Binding-site contacts:
Ligand atom C9 contacts residue DA1 of chain 1.D at 2.7 Å.
Ligand atom N2 contacts residue DA1 of chain 1.D at 3.4 Å (h-bond).
Ligand atom C13 contacts residue TYR100 of chain 1.B at 4.3 Å (hydrophobic).
Ligand atom C12 contacts residue DA1 of chain 1.D at 4.0 Å.
Ligand atom C5 contacts residue DA1 of chain 1.D at 4.0 Å.
Ligand atom C6 contacts residue TYR12 of chain 1.B at 4.0 Å (hydrophobic).
Ligand atom C4 contacts residue TYR12 of chain 1.B at 3.9 Å (hydrophobic).
Ligand atom N1 contacts residue TYR12 of chain 1.B at 3.2 Å (h-bond).
Ligand atom C8 contacts residue THR15 of chain 1.B at 4.3 Å.
Ligand atom C3 contacts residue TYR12 of chain 1.B at 3.6 Å (hydrophobic).
Ligand atom C13 contacts residue TYR12 of chain 1.B at 3.6 Å (hydrophobic).
Ligand atom C9 contacts residue TYR100 of chain 1.B at 3.7 Å (hydrophobic).
Ligand atom C6 contacts residue PRO13 of chain 1.B at 4.1 Å (hydrophobic).
Ligand atom O6 contacts residue MAN1 of chain 1.J at 1.4 Å.
Ligand atom N2 contacts residue TYR12 of chain 1.B at 4.1 Å.
Ligand atom C12 contacts residue TYR100 of chain 1.B at 3.6 Å (hydrophobic).
Ligand atom O1 contacts residue TYR12 of chain 1.B at 3.7 Å.
Ligand atom C1 contacts residue TYR12 of chain 1.B at 3.9 Å (hydrophobic).
Ligand atom C2 contacts residue TYR12 of chain 1.B at 2.8 Å (hydrophobic).
Ligand atom C14 contacts residue DA1 of chain 1.D at 4.2 Å.
Ligand atom C11 contacts residue DA1 of chain 1.D at 3.4 Å.
Ligand atom C13 contacts residue DA1 of chain 1.D at 3.5 Å.
Ligand atom C5 contacts residue PRO13 of chain 1.B at 4.1 Å (hydrophobic).
Ligand atom C10 contacts residue DA1 of chain 1.D at 3.9 Å.
Ligand atom C1 contacts residue MAN1 of chain 1.J at 2.4 Å.
Ligand atom C8 contacts residue PRO13 of chain 1.B at 3.3 Å (hydrophobic).
Ligand atom O2 contacts residue THR15 of chain 1.B at 3.4 Å (h-bond).
Ligand atom C7 contacts residue PRO13 of chain 1.B at 3.3 Å (hydrophobic).
Ligand atom N1 contacts residue DA1 of chain 1.D at 3.9 Å.
Ligand atom C12 contacts residue TYR12 of chain 1.B at 4.2 Å (hydrophobic).
Ligand atom C2 contacts residue MAN1 of chain 1.J at 3.6 Å.
Ligand atom O2 contacts residue PRO13 of chain 1.B at 3.4 Å (h-bond).
Ligand atom C5 contacts residue TYR12 of chain 1.B at 3.6 Å (hydrophobic).
Ligand atom O4 contacts residue DA1 of chain 1.D at 1.8 Å.
Ligand atom C6 contacts residue DA1 of chain 1.D at 3.8 Å.
Ligand atom O1 contacts residue MAN1 of chain 1.J at 4.1 Å.
Ligand atom O2 contacts residue ASN14 of chain 1.B at 4.0 Å.
Ligand atom C1 contacts residue LEU99 of chain 1.B at 4.0 Å (hydrophobic).
Ligand atom C14 contacts residue TYR12 of chain 1.B at 3.3 Å (hydrophobic).
Ligand atom O3 contacts residue PRO13 of chain 1.B at 3.5 Å (h-bond).

The protein below binds the small molecule below.
Small molecule (SMILES): O=c1c(NCCCCCCO)c(NCCOCCO)c1=O

Sequence of chain 1.B:
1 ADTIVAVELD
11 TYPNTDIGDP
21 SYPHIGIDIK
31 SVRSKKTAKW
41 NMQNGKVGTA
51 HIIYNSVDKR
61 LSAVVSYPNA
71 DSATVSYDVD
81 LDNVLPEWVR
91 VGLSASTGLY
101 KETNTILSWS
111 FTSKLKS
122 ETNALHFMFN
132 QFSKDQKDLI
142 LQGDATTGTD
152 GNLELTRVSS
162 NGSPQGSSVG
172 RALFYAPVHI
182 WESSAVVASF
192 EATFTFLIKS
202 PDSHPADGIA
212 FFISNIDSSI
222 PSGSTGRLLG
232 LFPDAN